Binding-site contacts:
Ligand atom CB contacts residue TRP77 of chain 1.A at 4.5 Å (hydrophobic).
Ligand atom OXT contacts residue LEU75 of chain 1.A at 4.0 Å.
Ligand atom O contacts residue ARG60 of chain 1.A at 3.1 Å (salt-bridge).
Ligand atom CA contacts residue TYR58 of chain 1.A at 4.0 Å (hydrophobic).
Ligand atom O contacts residue MET179 of chain 1.A at 3.8 Å.
Ligand atom CB contacts residue LEU75 of chain 1.A at 3.6 Å (hydrophobic).
Ligand atom C contacts residue LEU75 of chain 1.A at 3.9 Å (hydrophobic).
Ligand atom CB contacts residue HIS155 of chain 1.A at 3.7 Å.
Ligand atom SG contacts residue HIS155 of chain 1.A at 3.8 Å.
Ligand atom C contacts residue ARG60 of chain 1.A at 3.5 Å.
Ligand atom CB contacts residue TYR157 of chain 1.A at 3.4 Å (hydrophobic).
Ligand atom OXT contacts residue ARG60 of chain 1.A at 3.1 Å (salt-bridge).
Ligand atom CA contacts residue LEU75 of chain 1.A at 4.4 Å (hydrophobic).
Ligand atom N contacts residue MET179 of chain 1.A at 4.4 Å.
Ligand atom O contacts residue TYR157 of chain 1.A at 4.5 Å.
Ligand atom C contacts residue TYR157 of chain 1.A at 3.3 Å (hydrophobic).
Ligand atom CB contacts residue TYR58 of chain 1.A at 4.4 Å (hydrophobic).
Ligand atom CA contacts residue TYR157 of chain 1.A at 3.4 Å (hydrophobic).
Ligand atom SG contacts residue HIS140 of chain 1.A at 3.3 Å (h-bond).
Ligand atom N contacts residue TYR157 of chain 1.A at 3.1 Å (h-bond).
Ligand atom SG contacts residue HIS88 of chain 1.A at 4.3 Å.
Ligand atom O contacts residue LEU75 of chain 1.A at 3.9 Å.
Ligand atom C contacts residue MET179 of chain 1.A at 3.6 Å (hydrophobic).
Ligand atom SG contacts residue VAL142 of chain 1.A at 3.8 Å.
Ligand atom SG contacts residue FE1 of chain 1.B at 2.3 Å.
Ligand atom C contacts residue FE1 of chain 1.B at 4.5 Å.
Ligand atom N contacts residue FE1 of chain 1.B at 2.3 Å.
Ligand atom N contacts residue HIS88 of chain 1.A at 3.2 Å (h-bond).
Ligand atom N contacts residue HIS86 of chain 1.A at 3.1 Å (h-bond).
Ligand atom OXT contacts residue TYR157 of chain 1.A at 2.6 Å (h-bond).
Ligand atom SG contacts residue HIS86 of chain 1.A at 3.6 Å (h-bond).
Ligand atom C contacts residue TYR58 of chain 1.A at 3.7 Å (hydrophobic).
Ligand atom CB contacts residue HIS86 of chain 1.A at 4.1 Å.
Ligand atom CA contacts residue FE1 of chain 1.B at 3.0 Å.
Ligand atom OXT contacts residue MET179 of chain 1.A at 3.4 Å.
Ligand atom O contacts residue TYR58 of chain 1.A at 2.7 Å (h-bond).
Ligand atom CB contacts residue FE1 of chain 1.B at 3.2 Å.
Ligand atom CA contacts residue HIS86 of chain 1.A at 3.5 Å.
Ligand atom SG contacts residue TYR157 of chain 1.A at 4.4 Å.

A small-molecule ligand and the protein it binds are described below.
Small molecule (SMILES): N[C@@H](CS)C(=O)O

Sequence of chain 1.A:
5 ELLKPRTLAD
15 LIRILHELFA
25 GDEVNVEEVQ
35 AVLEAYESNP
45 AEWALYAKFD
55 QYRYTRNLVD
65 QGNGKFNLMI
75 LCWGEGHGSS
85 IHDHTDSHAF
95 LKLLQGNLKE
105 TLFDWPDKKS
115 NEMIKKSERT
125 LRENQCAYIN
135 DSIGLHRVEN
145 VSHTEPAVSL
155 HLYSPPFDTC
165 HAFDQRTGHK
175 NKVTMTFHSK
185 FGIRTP